Binding-site contacts:
Ligand atom CAV contacts residue GLY91 of chain 1.F at 3.3 Å.
Ligand atom CAM contacts residue LEU145 of chain 1.F at 3.4 Å (hydrophobic).
Ligand atom CAD contacts residue THR85 of chain 1.F at 3.2 Å.
Ligand atom CAL contacts residue THR85 of chain 1.F at 3.8 Å.
Ligand atom CAE contacts residue GLY91 of chain 1.F at 3.4 Å.
Ligand atom CAH contacts residue GLU89 of chain 1.F at 3.3 Å.
Ligand atom CAG contacts residue ASP95 of chain 1.F at 3.1 Å.
Ligand atom CAY contacts residue LEU65 of chain 1.F at 3.6 Å (hydrophobic).
Ligand atom CAL contacts residue LEU145 of chain 1.F at 3.5 Å (hydrophobic).
Ligand atom CAO contacts residue GLU89 of chain 1.F at 3.8 Å.
Ligand atom NAT contacts residue HIS88 of chain 1.F at 3.6 Å (h-bond).
Ligand atom NAS contacts residue VAL24 of chain 1.F at 3.6 Å.
Ligand atom CAC contacts residue LEU65 of chain 1.F at 3.7 Å (hydrophobic).
Ligand atom CAP contacts residue ASP95 of chain 1.F at 3.7 Å.
Ligand atom CAH contacts residue GLY91 of chain 1.F at 3.4 Å.
Ligand atom CAL contacts residue ALA35 of chain 1.F at 3.5 Å (hydrophobic).
Ligand atom CBA contacts residue ALA155 of chain 1.F at 3.8 Å (hydrophobic).
Ligand atom CBB contacts residue LEU65 of chain 1.F at 3.8 Å (hydrophobic).
Ligand atom NBE contacts residue LEU145 of chain 1.F at 3.2 Å.
Ligand atom CAZ contacts residue LEU145 of chain 1.F at 3.8 Å (hydrophobic).
Ligand atom CAE contacts residue ASP95 of chain 1.F at 3.4 Å.
Ligand atom NAT contacts residue LEU145 of chain 1.F at 3.4 Å.
Ligand atom CAF contacts residue HIS88 of chain 1.F at 3.5 Å.
Ligand atom CAI contacts residue ALA155 of chain 1.F at 3.5 Å (hydrophobic).
Ligand atom CAD contacts residue LEU65 of chain 1.F at 3.5 Å (hydrophobic).
Ligand atom CAF contacts residue GLY91 of chain 1.F at 3.2 Å.
Ligand atom CAA contacts residue ASN143 of chain 1.F at 3.5 Å.
Ligand atom CAG contacts residue GLY91 of chain 1.F at 3.6 Å.
Ligand atom CAJ contacts residue LEU145 of chain 1.F at 3.6 Å (hydrophobic).
Ligand atom CAL contacts residue HIS86 of chain 1.F at 3.5 Å.
Ligand atom CAA contacts residue ALA155 of chain 1.F at 3.4 Å (hydrophobic).
Ligand atom CAQ contacts residue GLU89 of chain 1.F at 3.7 Å.
Ligand atom CAM contacts residue HIS88 of chain 1.F at 3.5 Å.
Ligand atom NAT contacts residue ALA35 of chain 1.F at 3.8 Å.
Ligand atom CAB contacts residue ARG142 of chain 1.F at 3.7 Å.
Ligand atom CBC contacts residue LEU145 of chain 1.F at 3.5 Å (hydrophobic).
Ligand atom CAI contacts residue ASP156 of chain 1.F at 3.8 Å.
Ligand atom CAX contacts residue GLY91 of chain 1.F at 3.6 Å.
Ligand atom CAB contacts residue ALA155 of chain 1.F at 3.6 Å (hydrophobic).
Ligand atom NAT contacts residue HIS86 of chain 1.F at 3.8 Å.

A protein and the small-molecule ligand that binds it are described below.
Small molecule (SMILES): c1ccc2c(-c3cnn4cc(-c5ccc(N6CCNCC6)cc5)cnc34)ccnc2c1

Sequence of chain 1.F:
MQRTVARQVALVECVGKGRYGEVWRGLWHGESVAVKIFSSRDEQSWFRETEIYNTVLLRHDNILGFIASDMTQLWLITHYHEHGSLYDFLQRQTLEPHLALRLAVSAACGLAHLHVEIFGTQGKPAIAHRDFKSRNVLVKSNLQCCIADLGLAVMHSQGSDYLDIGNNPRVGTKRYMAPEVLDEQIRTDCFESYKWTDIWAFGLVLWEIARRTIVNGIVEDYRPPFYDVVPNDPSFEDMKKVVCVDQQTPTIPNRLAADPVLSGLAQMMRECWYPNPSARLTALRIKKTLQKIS